Sequence of chain 1.C:
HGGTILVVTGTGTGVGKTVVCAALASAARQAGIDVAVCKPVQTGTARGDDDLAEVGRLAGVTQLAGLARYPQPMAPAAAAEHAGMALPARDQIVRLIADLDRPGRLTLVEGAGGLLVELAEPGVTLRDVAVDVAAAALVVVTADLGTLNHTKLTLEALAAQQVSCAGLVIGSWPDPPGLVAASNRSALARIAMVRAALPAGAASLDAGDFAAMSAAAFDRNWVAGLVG

Sequence of chain 1.D:
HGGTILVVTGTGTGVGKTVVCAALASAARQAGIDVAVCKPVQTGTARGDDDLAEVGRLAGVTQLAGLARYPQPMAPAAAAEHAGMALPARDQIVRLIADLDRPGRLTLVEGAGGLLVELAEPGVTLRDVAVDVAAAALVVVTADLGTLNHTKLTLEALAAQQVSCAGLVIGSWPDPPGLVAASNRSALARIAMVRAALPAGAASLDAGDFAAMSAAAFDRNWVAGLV

Binding-site contacts:
Ligand atom O10 contacts residue KSJ1 of chain 1.S at 0.6 Å (h-bond).
Ligand atom O17 contacts residue ALA117 of chain 1.D at 3.4 Å.
Ligand atom C01 contacts residue ALA80 of chain 1.D at 3.6 Å (hydrophobic).
Ligand atom C12 contacts residue KSJ1 of chain 1.S at 0.7 Å.
Ligand atom C02 contacts residue SO41 of chain 1.N at 3.1 Å.
Ligand atom C12 contacts residue THR18 of chain 1.D at 3.5 Å.
Ligand atom C11 contacts residue KSJ1 of chain 1.S at 1.2 Å.
Ligand atom C01 contacts residue KSJ1 of chain 1.S at 0.4 Å.
Ligand atom O16 contacts residue LYS22 of chain 1.D at 3.4 Å (salt-bridge).
Ligand atom O18 contacts residue SO41 of chain 1.Q at 2.9 Å (h-bond).
Ligand atom O18 contacts residue KSJ1 of chain 1.S at 0.4 Å (h-bond).
Ligand atom C14 contacts residue KSJ1 of chain 1.S at 1.0 Å.
Ligand atom C03 contacts residue LEU150 of chain 1.C at 3.4 Å (hydrophobic).
Ligand atom O17 contacts residue KSJ1 of chain 1.S at 0.9 Å (h-bond).
Ligand atom C15 contacts residue KSJ1 of chain 1.S at 1.7 Å.
Ligand atom C09 contacts residue LYS22 of chain 1.D at 3.6 Å.
Ligand atom C07 contacts residue MET79 of chain 1.D at 3.6 Å (hydrophobic).
Ligand atom O10 contacts residue GLY118 of chain 1.D at 3.6 Å.
Ligand atom O16 contacts residue THR18 of chain 1.D at 3.1 Å (h-bond).
Ligand atom O17 contacts residue THR48 of chain 1.D at 3.4 Å (h-bond).
Ligand atom O16 contacts residue KSJ1 of chain 1.S at 0.7 Å (h-bond).
Ligand atom O10 contacts residue ALA117 of chain 1.D at 3.1 Å (h-bond).
Ligand atom C03 contacts residue KSJ1 of chain 1.S at 0.6 Å.
Ligand atom C06 contacts residue ALA80 of chain 1.D at 3.6 Å (hydrophobic).
Ligand atom C13 contacts residue THR48 of chain 1.D at 3.5 Å.
Ligand atom O10 contacts residue PRO81 of chain 1.D at 3.0 Å.
Ligand atom C09 contacts residue SO41 of chain 1.Q at 3.1 Å.
Ligand atom C06 contacts residue KSJ1 of chain 1.S at 0.2 Å.
Ligand atom C08 contacts residue KSJ1 of chain 1.S at 1.1 Å.
Ligand atom C04 contacts residue KSJ1 of chain 1.S at 0.5 Å.
Ligand atom C01 contacts residue SO41 of chain 1.N at 3.4 Å.
Ligand atom C09 contacts residue KSJ1 of chain 1.S at 0.3 Å.
Ligand atom C07 contacts residue KSJ1 of chain 1.S at 0.6 Å.
Ligand atom O16 contacts residue SO41 of chain 1.Q at 2.9 Å (h-bond).
Ligand atom C02 contacts residue KSJ1 of chain 1.S at 0.6 Å.
Ligand atom C05 contacts residue KSJ1 of chain 1.S at 0.3 Å.
Ligand atom O18 contacts residue LYS22 of chain 1.D at 2.9 Å (salt-bridge).
Ligand atom O16 contacts residue GLY19 of chain 1.D at 3.4 Å (h-bond).
Ligand atom C13 contacts residue KSJ1 of chain 1.S at 0.8 Å.
Ligand atom C15 contacts residue THR18 of chain 1.D at 3.6 Å.

A small-molecule ligand and the protein it binds are described below.
Small molecule (SMILES): O=C(O)C[C@H]1CCC[C@@H]1C(=O)c1ccccc1O